A small-molecule ligand and the protein it binds are described below.
Small molecule (SMILES): C=CC1=C(C)C2=N3->[Ni]45<-N6=C(C=c7c(C)c(C=C)c(n74)=C2)C(C)=C(CCC(=O)O)C6=Cc2c(CCC(=O)O)c(C)c(n25)C=C13

Binding-site contacts:
Ligand atom CBC contacts residue THR38 of chain 1.D at 3.6 Å.
Ligand atom C4D contacts residue HIS63 of chain 1.D at 3.1 Å.
Ligand atom C4A contacts residue LEU88 of chain 1.D at 3.6 Å (hydrophobic).
Ligand atom C4D contacts residue HIS92 of chain 1.D at 3.3 Å.
Ligand atom CHB contacts residue VAL67 of chain 1.D at 3.7 Å (hydrophobic).
Ligand atom C4A contacts residue VAL67 of chain 1.D at 3.7 Å (hydrophobic).
Ligand atom NI contacts residue HIS92 of chain 1.D at 2.4 Å.
Ligand atom CHD contacts residue HIS92 of chain 1.D at 3.6 Å.
Ligand atom C4C contacts residue HIS92 of chain 1.D at 3.5 Å.
Ligand atom CMA contacts residue LEU88 of chain 1.D at 3.5 Å (hydrophobic).
Ligand atom CAD contacts residue HIS63 of chain 1.D at 3.7 Å.
Ligand atom CHA contacts residue HIS63 of chain 1.D at 3.2 Å.
Ligand atom CHA contacts residue HIS92 of chain 1.D at 3.7 Å.
Ligand atom NA contacts residue HIS92 of chain 1.D at 3.1 Å (h-bond).
Ligand atom ND contacts residue HIS92 of chain 1.D at 2.6 Å (h-bond).
Ligand atom C3C contacts residue VAL98 of chain 1.D at 3.7 Å (hydrophobic).
Ligand atom CBB contacts residue PHE103 of chain 1.D at 3.8 Å (hydrophobic).
Ligand atom CAC contacts residue VAL98 of chain 1.D at 3.3 Å (hydrophobic).
Ligand atom C1B contacts residue VAL67 of chain 1.D at 3.7 Å (hydrophobic).
Ligand atom CHD contacts residue PHE42 of chain 1.D at 3.8 Å (hydrophobic).
Ligand atom NB contacts residue HIS92 of chain 1.D at 3.6 Å (h-bond).
Ligand atom C3D contacts residue HIS63 of chain 1.D at 3.3 Å.
Ligand atom CMC contacts residue PHE103 of chain 1.D at 3.7 Å (hydrophobic).
Ligand atom C1A contacts residue HIS92 of chain 1.D at 3.6 Å.
Ligand atom ND contacts residue HIS63 of chain 1.D at 3.7 Å.
Ligand atom CBD contacts residue LEU96 of chain 1.D at 3.4 Å (hydrophobic).
Ligand atom CHC contacts residue LEU106 of chain 1.D at 3.7 Å (hydrophobic).
Ligand atom CMA contacts residue LYS66 of chain 1.D at 3.4 Å.
Ligand atom CMD contacts residue PHE41 of chain 1.D at 3.6 Å (hydrophobic).
Ligand atom C2D contacts residue LEU96 of chain 1.D at 3.7 Å (hydrophobic).
Ligand atom CMD contacts residue LEU96 of chain 1.D at 3.8 Å (hydrophobic).
Ligand atom CMD contacts residue PHE42 of chain 1.D at 3.5 Å (hydrophobic).
Ligand atom C1D contacts residue HIS92 of chain 1.D at 3.3 Å.
Ligand atom C4A contacts residue HIS92 of chain 1.D at 3.8 Å.
Ligand atom NC contacts residue HIS92 of chain 1.D at 3.2 Å (h-bond).
Ligand atom CHB contacts residue LEU88 of chain 1.D at 3.7 Å (hydrophobic).
Ligand atom C3A contacts residue LEU88 of chain 1.D at 3.4 Å (hydrophobic).
Ligand atom C2D contacts residue PHE42 of chain 1.D at 3.7 Å (hydrophobic).
Ligand atom CBB contacts residue LEU141 of chain 1.D at 3.5 Å (hydrophobic).
Ligand atom CMC contacts residue ASN102 of chain 1.D at 3.6 Å.

Sequence of chain 1.D:
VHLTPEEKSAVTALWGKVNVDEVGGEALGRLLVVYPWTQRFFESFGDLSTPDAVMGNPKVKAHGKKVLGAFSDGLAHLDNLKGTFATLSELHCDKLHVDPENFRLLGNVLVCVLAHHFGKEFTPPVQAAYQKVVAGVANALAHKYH